Sequence of chain 2.A:
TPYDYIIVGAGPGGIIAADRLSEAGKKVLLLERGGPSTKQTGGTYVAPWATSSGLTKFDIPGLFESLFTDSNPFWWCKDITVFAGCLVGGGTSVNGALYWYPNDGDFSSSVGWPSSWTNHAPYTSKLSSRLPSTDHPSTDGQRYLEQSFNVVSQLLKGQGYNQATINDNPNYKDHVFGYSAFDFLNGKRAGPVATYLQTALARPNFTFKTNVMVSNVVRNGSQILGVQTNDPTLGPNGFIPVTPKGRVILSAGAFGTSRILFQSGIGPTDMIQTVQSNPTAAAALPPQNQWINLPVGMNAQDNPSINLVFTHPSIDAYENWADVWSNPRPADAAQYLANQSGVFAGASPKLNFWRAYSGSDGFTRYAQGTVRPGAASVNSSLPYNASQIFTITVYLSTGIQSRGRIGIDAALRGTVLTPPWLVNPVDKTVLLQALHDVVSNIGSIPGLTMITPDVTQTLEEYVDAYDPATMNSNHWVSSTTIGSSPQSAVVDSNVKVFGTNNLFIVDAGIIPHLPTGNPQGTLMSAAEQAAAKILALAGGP

A protein and the small-molecule ligand that binds it are described below.
Small molecule (SMILES): OC[C@H]1O[C@H](O)[C@@H](O)[C@@H](O)[C@@H]1O

Binding-site contacts:
Ligand atom O5 contacts residue TYR8 of chain 2.A at 3.9 Å.
Ligand atom O5 contacts residue THR6 of chain 2.A at 2.4 Å (h-bond).
Ligand atom O3 contacts residue THR6 of chain 2.A at 4.2 Å.
Ligand atom O6 contacts residue THR6 of chain 2.A at 3.7 Å.
Ligand atom O6 contacts residue LYS32 of chain 2.A at 3.0 Å (salt-bridge).
Ligand atom O2 contacts residue THR6 of chain 2.A at 3.8 Å.
Ligand atom C6 contacts residue THR6 of chain 2.A at 4.0 Å.
Ligand atom C1 contacts residue THR6 of chain 2.A at 1.5 Å.
Ligand atom O4 contacts residue THR6 of chain 2.A at 4.4 Å.
Ligand atom C5 contacts residue THR6 of chain 2.A at 2.8 Å.
Ligand atom C4 contacts residue THR6 of chain 2.A at 3.5 Å.
Ligand atom C3 contacts residue THR6 of chain 2.A at 3.0 Å.
Ligand atom C6 contacts residue LYS32 of chain 2.A at 3.7 Å.
Ligand atom C1 contacts residue TYR8 of chain 2.A at 4.0 Å (hydrophobic).
Ligand atom C2 contacts residue THR6 of chain 2.A at 2.5 Å.
Ligand atom C5 contacts residue LYS32 of chain 2.A at 4.4 Å.